Sequence of chain 6.A:
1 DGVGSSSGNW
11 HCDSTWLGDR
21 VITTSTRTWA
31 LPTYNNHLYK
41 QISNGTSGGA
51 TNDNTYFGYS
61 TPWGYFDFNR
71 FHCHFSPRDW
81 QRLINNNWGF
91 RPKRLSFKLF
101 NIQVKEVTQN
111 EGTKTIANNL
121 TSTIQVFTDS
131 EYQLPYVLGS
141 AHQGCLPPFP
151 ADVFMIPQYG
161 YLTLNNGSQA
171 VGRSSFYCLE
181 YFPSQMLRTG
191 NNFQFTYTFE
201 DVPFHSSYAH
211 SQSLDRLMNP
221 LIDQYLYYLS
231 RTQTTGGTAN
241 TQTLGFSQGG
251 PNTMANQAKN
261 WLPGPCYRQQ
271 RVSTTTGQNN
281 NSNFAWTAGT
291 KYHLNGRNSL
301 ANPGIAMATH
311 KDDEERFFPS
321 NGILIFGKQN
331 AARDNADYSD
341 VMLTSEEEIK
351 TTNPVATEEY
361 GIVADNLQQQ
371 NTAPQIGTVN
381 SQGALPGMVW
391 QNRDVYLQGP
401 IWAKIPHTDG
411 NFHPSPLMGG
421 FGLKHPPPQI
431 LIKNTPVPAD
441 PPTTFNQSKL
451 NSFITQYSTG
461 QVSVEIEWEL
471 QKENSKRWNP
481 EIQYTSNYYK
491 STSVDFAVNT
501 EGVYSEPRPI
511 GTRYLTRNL

Binding-site contacts:
Ligand atom N7 contacts residue PRO203 of chain 6.A at 4.2 Å.
Ligand atom N6 contacts residue GLY420 of chain 6.A at 3.7 Å.
Ligand atom OP2 contacts residue ASP409 of chain 5.A at 3.2 Å (salt-bridge).
Ligand atom N1 contacts residue VAL202 of chain 6.A at 3.6 Å.
Ligand atom C5 contacts residue SER415 of chain 6.A at 4.1 Å.
Ligand atom C4 contacts residue ASP201 of chain 6.A at 3.7 Å.
Ligand atom N6 contacts residue PHE421 of chain 6.A at 3.9 Å.
Ligand atom C4 contacts residue PRO203 of chain 6.A at 4.2 Å (hydrophobic).
Ligand atom N1 contacts residue PRO203 of chain 6.A at 3.8 Å.
Ligand atom N1 contacts residue PRO203 of chain 6.A at 4.1 Å.
Ligand atom C2 contacts residue PRO203 of chain 6.A at 3.9 Å (hydrophobic).
Ligand atom C4 contacts residue VAL202 of chain 6.A at 3.7 Å (hydrophobic).
Ligand atom C6 contacts residue VAL202 of chain 6.A at 4.2 Å (hydrophobic).
Ligand atom C5 contacts residue ASP201 of chain 6.A at 4.1 Å.
Ligand atom N3 contacts residue ASP201 of chain 6.A at 4.1 Å.
Ligand atom C2' contacts residue PRO414 of chain 6.A at 3.8 Å (hydrophobic).
Ligand atom N7 contacts residue HIS413 of chain 6.A at 4.1 Å.
Ligand atom C5 contacts residue PRO203 of chain 6.A at 3.9 Å (hydrophobic).
Ligand atom C6 contacts residue GLY422 of chain 6.A at 3.8 Å.
Ligand atom N7 contacts residue SER415 of chain 6.A at 4.0 Å.
Ligand atom C8 contacts residue HIS413 of chain 6.A at 3.8 Å.
Ligand atom N3 contacts residue PRO414 of chain 6.A at 4.2 Å.
Ligand atom C1' contacts residue PRO203 of chain 6.A at 4.1 Å (hydrophobic).
Ligand atom N4 contacts residue ASP201 of chain 6.A at 2.5 Å.
Ligand atom C5 contacts residue PRO203 of chain 6.A at 4.0 Å (hydrophobic).
Ligand atom N6 contacts residue SER415 of chain 6.A at 3.6 Å.
Ligand atom C6 contacts residue SER415 of chain 6.A at 4.1 Å.
Ligand atom C6 contacts residue PRO203 of chain 6.A at 4.0 Å (hydrophobic).
Ligand atom C5 contacts residue ARG91 of chain 6.A at 4.1 Å.
Ligand atom C2' contacts residue HIS413 of chain 6.A at 3.8 Å.
Ligand atom N6 contacts residue GLY422 of chain 6.A at 3.4 Å (h-bond).
Ligand atom C2 contacts residue GLY422 of chain 6.A at 3.3 Å.
Ligand atom C5 contacts residue VAL202 of chain 6.A at 3.6 Å (hydrophobic).
Ligand atom N1 contacts residue GLY422 of chain 6.A at 3.0 Å (h-bond).
Ligand atom C6 contacts residue PRO203 of chain 6.A at 4.0 Å (hydrophobic).
Ligand atom C4 contacts residue PRO203 of chain 6.A at 4.1 Å (hydrophobic).
Ligand atom C2' contacts residue PRO203 of chain 6.A at 3.3 Å (hydrophobic).
Ligand atom C2 contacts residue VAL202 of chain 6.A at 4.2 Å (hydrophobic).
Ligand atom N7 contacts residue ASN392 of chain 6.A at 4.2 Å.
Ligand atom N4 contacts residue VAL202 of chain 6.A at 2.9 Å (h-bond).

A protein and the small-molecule ligand that binds it are described below.
Small molecule (SMILES): Nc1ccn([C@H]2C[C@H](O[P](=O)(O)OC[C@H]3O[C@@H](n4cnc5c(N)ncnc54)C[C@@H]3O)[C@@H](COP(=O)(O)O)O2)c(=O)n1

Sequence of chain 5.A:
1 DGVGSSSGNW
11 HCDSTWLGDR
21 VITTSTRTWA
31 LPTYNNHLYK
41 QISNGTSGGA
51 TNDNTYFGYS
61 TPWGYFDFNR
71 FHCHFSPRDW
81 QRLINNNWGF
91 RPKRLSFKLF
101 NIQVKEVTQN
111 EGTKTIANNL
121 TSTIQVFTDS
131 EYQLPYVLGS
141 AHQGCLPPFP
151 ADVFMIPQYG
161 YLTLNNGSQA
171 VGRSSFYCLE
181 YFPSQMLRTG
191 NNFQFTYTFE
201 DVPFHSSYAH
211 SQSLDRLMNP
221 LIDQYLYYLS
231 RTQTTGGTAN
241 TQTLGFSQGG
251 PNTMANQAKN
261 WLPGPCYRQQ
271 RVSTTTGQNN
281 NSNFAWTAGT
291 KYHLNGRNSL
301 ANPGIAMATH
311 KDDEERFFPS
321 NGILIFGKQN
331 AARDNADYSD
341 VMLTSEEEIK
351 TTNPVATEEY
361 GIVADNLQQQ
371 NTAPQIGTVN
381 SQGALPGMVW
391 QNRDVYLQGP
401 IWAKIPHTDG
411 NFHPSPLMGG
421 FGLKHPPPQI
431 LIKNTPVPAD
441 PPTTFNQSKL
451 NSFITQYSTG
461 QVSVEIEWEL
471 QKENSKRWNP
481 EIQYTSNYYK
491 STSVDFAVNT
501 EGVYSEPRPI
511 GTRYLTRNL